Sequence of chain 1.E:
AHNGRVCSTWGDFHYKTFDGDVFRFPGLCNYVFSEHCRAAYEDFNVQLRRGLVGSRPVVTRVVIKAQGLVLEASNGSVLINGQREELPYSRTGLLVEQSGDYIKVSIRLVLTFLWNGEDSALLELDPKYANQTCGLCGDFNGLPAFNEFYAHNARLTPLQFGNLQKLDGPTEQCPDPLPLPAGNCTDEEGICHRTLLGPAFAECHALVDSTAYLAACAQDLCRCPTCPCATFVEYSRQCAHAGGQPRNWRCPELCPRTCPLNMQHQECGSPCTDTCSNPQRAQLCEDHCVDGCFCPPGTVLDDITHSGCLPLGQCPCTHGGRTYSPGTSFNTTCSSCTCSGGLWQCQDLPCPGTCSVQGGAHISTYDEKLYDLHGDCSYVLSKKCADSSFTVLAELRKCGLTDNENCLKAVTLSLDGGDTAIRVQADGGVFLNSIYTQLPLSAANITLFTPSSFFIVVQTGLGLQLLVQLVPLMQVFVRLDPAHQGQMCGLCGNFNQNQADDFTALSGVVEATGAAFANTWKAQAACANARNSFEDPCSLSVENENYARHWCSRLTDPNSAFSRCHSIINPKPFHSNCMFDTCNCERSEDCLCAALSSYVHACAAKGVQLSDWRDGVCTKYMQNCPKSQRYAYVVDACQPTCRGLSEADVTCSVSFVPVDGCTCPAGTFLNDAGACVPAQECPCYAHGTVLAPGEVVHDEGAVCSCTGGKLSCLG

Binding-site contacts:
Ligand atom C2 contacts residue ASN490 of chain 1.E at 2.4 Å.
Ligand atom O5 contacts residue ASN490 of chain 1.E at 2.3 Å (h-bond).
Ligand atom C2 contacts residue ALA489 of chain 1.E at 4.3 Å (hydrophobic).
Ligand atom N2 contacts residue ASN490 of chain 1.E at 2.9 Å (h-bond).
Ligand atom C8 contacts residue ASN490 of chain 1.E at 4.2 Å.
Ligand atom C1 contacts residue ALA489 of chain 1.E at 4.4 Å (hydrophobic).
Ligand atom C1 contacts residue ASN490 of chain 1.E at 1.4 Å.
Ligand atom C7 contacts residue ASN490 of chain 1.E at 3.5 Å.
Ligand atom N2 contacts residue ALA489 of chain 1.E at 4.1 Å.
Ligand atom C5 contacts residue ASN490 of chain 1.E at 3.6 Å.
Ligand atom C4 contacts residue ASN490 of chain 1.E at 4.2 Å.
Ligand atom O7 contacts residue ASN490 of chain 1.E at 3.4 Å (h-bond).
Ligand atom C3 contacts residue ASN490 of chain 1.E at 3.8 Å.

The small molecule below binds the protein below.
Small molecule (SMILES): CC(=O)N[C@@H]1[C@@H](O)[C@H](O)[C@@H](CO)O[C@H]1O